Binding-site contacts:
Ligand atom O4' contacts residue ASN51 of chain 1.C at 3.4 Å (h-bond).
Ligand atom N1 contacts residue A6 of chain 1.A at 3.4 Å.
Ligand atom OP1 contacts residue SER93 of chain 1.C at 2.8 Å (h-bond).
Ligand atom N2 contacts residue ASN52 of chain 1.C at 3.4 Å (h-bond).
Ligand atom C1' contacts residue ASN52 of chain 1.C at 3.4 Å.
Ligand atom C2 contacts residue G3 of chain 1.A at 3.2 Å.
Ligand atom C6 contacts residue A6 of chain 1.A at 3.4 Å.
Ligand atom N3 contacts residue G3 of chain 1.A at 3.4 Å (h-bond).
Ligand atom N3 contacts residue A6 of chain 1.A at 2.9 Å (h-bond).
Ligand atom N2 contacts residue G3 of chain 1.A at 3.1 Å (h-bond).
Ligand atom O4 contacts residue A6 of chain 1.A at 3.1 Å (h-bond).
Ligand atom O4 contacts residue A4 of chain 1.A at 3.0 Å (h-bond).
Ligand atom O5' contacts residue ASN52 of chain 1.C at 2.9 Å (h-bond).
Ligand atom OP1 contacts residue THR50 of chain 1.C at 2.8 Å (h-bond).
Ligand atom N1 contacts residue C2 of chain 1.A at 2.9 Å (h-bond).
Ligand atom N2 contacts residue C5 of chain 1.A at 2.7 Å (h-bond).
Ligand atom P contacts residue LYS84 of chain 1.C at 3.4 Å.
Ligand atom OP1 contacts residue TRP85 of chain 1.C at 2.8 Å (h-bond).
Ligand atom O2 contacts residue ASN23 of chain 1.C at 2.7 Å (h-bond).
Ligand atom O2 contacts residue G3 of chain 1.A at 2.7 Å (h-bond).
Ligand atom N2 contacts residue C2 of chain 1.A at 2.8 Å (h-bond).
Ligand atom N3 contacts residue ASN52 of chain 1.C at 3.1 Å (h-bond).
Ligand atom O4' contacts residue ASN23 of chain 1.C at 3.3 Å (h-bond).
Ligand atom N1 contacts residue C5 of chain 1.A at 2.9 Å (h-bond).
Ligand atom N4 contacts residue G3 of chain 1.A at 2.9 Å (h-bond).
Ligand atom N3 contacts residue A4 of chain 1.A at 2.8 Å (h-bond).
Ligand atom N1 contacts residue G3 of chain 1.A at 3.4 Å (h-bond).
Ligand atom O4' contacts residue ASN23 of chain 1.C at 3.0 Å (h-bond).
Ligand atom OP2 contacts residue LYS84 of chain 1.C at 3.3 Å.
Ligand atom OP2 contacts residue THR94 of chain 1.C at 2.6 Å (h-bond).
Ligand atom O3' contacts residue THR50 of chain 1.C at 3.3 Å.
Ligand atom N3 contacts residue A4 of chain 1.A at 3.2 Å.
Ligand atom N3 contacts residue G3 of chain 1.A at 2.8 Å (h-bond).
Ligand atom OP1 contacts residue LYS84 of chain 1.C at 3.0 Å.
Ligand atom O6 contacts residue C2 of chain 1.A at 3.0 Å (h-bond).
Ligand atom C2 contacts residue A6 of chain 1.A at 3.3 Å.
Ligand atom C4' contacts residue ASN23 of chain 1.C at 3.3 Å.
Ligand atom O4' contacts residue ASN52 of chain 1.C at 3.1 Å (h-bond).
Ligand atom O3' contacts residue LYS84 of chain 1.C at 3.2 Å.
Ligand atom O6 contacts residue C5 of chain 1.A at 2.9 Å (h-bond).

A small-molecule ligand and the protein it binds are described below.
Small molecule (SMILES): Cc1cn([C@H]2C[C@H](O[P](=O)(O)OC[C@H]3O[C@@H](n4cnc5c(=O)nc(N)[nH]c54)C[C@@H]3O[P](=O)(O)OC[C@H]3O[C@@H](n4cc(C)c(=O)[nH]c4=O)C[C@@H]3O[P](=O)(O)OC[C@H]3O[C@@H](n4ccc(N)nc4=O)C[C@@H]3O[P](=O)(O)OC[C@H]3O[C@@H](n4cnc5c(=O)nc(N)[nH]c54)C[C@@H]3O)[C@@H](CO[P](=O)(O)O[C@H]3C[C@H](n4cnc5c(N)ncnc54)O[C@@H]3CO)O2)c(=O)[nH]c1=O

Sequence of chain 1.C:
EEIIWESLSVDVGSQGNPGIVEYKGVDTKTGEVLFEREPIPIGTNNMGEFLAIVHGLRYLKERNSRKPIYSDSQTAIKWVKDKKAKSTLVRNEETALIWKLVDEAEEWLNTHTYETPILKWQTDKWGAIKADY